Sequence of chain 1.F:
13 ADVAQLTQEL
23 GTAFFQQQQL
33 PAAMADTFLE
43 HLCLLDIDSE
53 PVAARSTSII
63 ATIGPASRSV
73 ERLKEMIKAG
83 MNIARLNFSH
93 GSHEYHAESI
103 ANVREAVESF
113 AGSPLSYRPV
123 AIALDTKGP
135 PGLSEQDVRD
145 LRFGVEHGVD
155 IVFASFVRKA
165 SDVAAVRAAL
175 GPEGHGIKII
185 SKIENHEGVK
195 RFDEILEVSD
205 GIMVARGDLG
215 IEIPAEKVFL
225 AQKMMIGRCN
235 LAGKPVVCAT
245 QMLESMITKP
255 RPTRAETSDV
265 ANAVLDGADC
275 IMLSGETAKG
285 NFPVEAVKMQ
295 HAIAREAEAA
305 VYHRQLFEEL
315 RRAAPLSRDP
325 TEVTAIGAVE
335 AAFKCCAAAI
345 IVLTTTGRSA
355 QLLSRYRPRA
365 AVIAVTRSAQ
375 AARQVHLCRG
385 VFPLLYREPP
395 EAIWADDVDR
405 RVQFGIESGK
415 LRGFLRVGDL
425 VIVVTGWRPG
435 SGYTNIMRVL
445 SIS

Binding-site contacts:
Ligand atom C1 contacts residue ARG210 of chain 1.F at 4.4 Å.
Ligand atom O2 contacts residue MG1 of chain 1.HA at 2.2 Å.
Ligand atom O4 contacts residue MET207 of chain 1.F at 4.2 Å.
Ligand atom O1 contacts residue GLU188 of chain 1.F at 3.0 Å (salt-bridge).
Ligand atom O3 contacts residue ARG210 of chain 1.F at 3.6 Å (salt-bridge).
Ligand atom C2 contacts residue GLU188 of chain 1.F at 3.9 Å.
Ligand atom C1 contacts residue GLY211 of chain 1.F at 3.7 Å.
Ligand atom O4 contacts residue THR244 of chain 1.F at 3.5 Å (h-bond).
Ligand atom O2 contacts residue ASP212 of chain 1.F at 4.2 Å.
Ligand atom O2 contacts residue ALA209 of chain 1.F at 4.1 Å.
Ligand atom C2 contacts residue LYS186 of chain 1.F at 3.7 Å.
Ligand atom O4 contacts residue ALA209 of chain 1.F at 4.2 Å.
Ligand atom C2 contacts residue MG1 of chain 1.HA at 3.0 Å.
Ligand atom O3 contacts residue GLY211 of chain 1.F at 2.9 Å (h-bond).
Ligand atom C1 contacts residue ALA209 of chain 1.F at 3.6 Å (hydrophobic).
Ligand atom C1 contacts residue ASP212 of chain 1.F at 3.8 Å.
Ligand atom O3 contacts residue MG1 of chain 1.HA at 4.1 Å.
Ligand atom O1 contacts residue ALA209 of chain 1.F at 3.8 Å.
Ligand atom C2 contacts residue THR244 of chain 1.F at 4.0 Å.
Ligand atom O3 contacts residue THR244 of chain 1.F at 2.5 Å (h-bond).
Ligand atom O4 contacts residue ARG87 of chain 1.F at 4.0 Å.
Ligand atom O2 contacts residue LYS186 of chain 1.F at 2.8 Å (salt-bridge).
Ligand atom C1 contacts residue THR244 of chain 1.F at 3.6 Å.
Ligand atom O1 contacts residue MG1 of chain 1.HA at 2.2 Å.
Ligand atom C1 contacts residue MG1 of chain 1.HA at 2.9 Å.
Ligand atom O4 contacts residue LYS186 of chain 1.F at 3.9 Å.
Ligand atom O2 contacts residue GLU188 of chain 1.F at 3.2 Å (salt-bridge).
Ligand atom O3 contacts residue ASP212 of chain 1.F at 3.9 Å.
Ligand atom O4 contacts residue MG1 of chain 1.HA at 4.2 Å.
Ligand atom O1 contacts residue GLY211 of chain 1.F at 3.7 Å.
Ligand atom O4 contacts residue MET276 of chain 1.F at 4.1 Å.
Ligand atom O3 contacts residue ALA209 of chain 1.F at 3.4 Å.
Ligand atom O1 contacts residue ASP212 of chain 1.F at 2.8 Å (salt-bridge).
Ligand atom C1 contacts residue GLU188 of chain 1.F at 3.7 Å.
Ligand atom C2 contacts residue ALA209 of chain 1.F at 3.7 Å (hydrophobic).

The protein below binds the small molecule below.
Small molecule (SMILES): O=C([O-])C(=O)[O-]